Sequence of chain 1.C:
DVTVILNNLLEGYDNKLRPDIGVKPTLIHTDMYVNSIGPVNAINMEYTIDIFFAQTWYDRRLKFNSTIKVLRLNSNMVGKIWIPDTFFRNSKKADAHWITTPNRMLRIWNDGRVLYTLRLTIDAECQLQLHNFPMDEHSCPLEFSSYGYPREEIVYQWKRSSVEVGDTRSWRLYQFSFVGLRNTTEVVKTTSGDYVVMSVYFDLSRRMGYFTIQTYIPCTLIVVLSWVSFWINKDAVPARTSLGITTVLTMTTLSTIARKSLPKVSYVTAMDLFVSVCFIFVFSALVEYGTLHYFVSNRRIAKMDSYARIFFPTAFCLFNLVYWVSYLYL

Sequence of chain 1.D:
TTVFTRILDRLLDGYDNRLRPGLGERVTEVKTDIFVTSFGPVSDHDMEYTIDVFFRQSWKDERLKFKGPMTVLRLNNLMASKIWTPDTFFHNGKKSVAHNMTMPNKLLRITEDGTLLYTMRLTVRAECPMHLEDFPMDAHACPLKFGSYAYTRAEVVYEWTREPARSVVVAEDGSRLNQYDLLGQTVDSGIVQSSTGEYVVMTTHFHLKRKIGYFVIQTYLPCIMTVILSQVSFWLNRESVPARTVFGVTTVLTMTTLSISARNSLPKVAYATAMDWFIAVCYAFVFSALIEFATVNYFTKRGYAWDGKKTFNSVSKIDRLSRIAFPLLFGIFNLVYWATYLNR

A small-molecule ligand and the protein it binds are described below.
Small molecule (SMILES): CC(=O)N[C@H]1[C@H](O[C@H]2[C@H](O)[C@@H](NC(C)=O)CO[C@@H]2CO)O[C@H](CO)[C@@H](O[C@@H]2O[C@H](CO[C@H]3O[C@H](CO[C@H]4O[C@H](CO)[C@@H](O)[C@H](O)[C@@H]4O)[C@@H](O)[C@H](O[C@H]4O[C@H](CO)[C@@H](O)[C@H](O)[C@@H]4O)[C@@H]3O)[C@@H](O)[C@H](O[C@H]3O[C@H](CO)[C@@H](O)[C@H](O)[C@@H]3O)[C@@H]2O)[C@@H]1O

Binding-site contacts:
Ligand atom C8 contacts residue VAL131 of chain 1.B at 4.2 Å (hydrophobic).
Ligand atom O5 contacts residue ASN146 of chain 1.A at 2.3 Å (h-bond).
Ligand atom O6 contacts residue TRP162 of chain 1.C at 4.0 Å.
Ligand atom C7 contacts residue LYS137 of chain 1.B at 4.2 Å.
Ligand atom C8 contacts residue LYS137 of chain 1.B at 4.3 Å.
Ligand atom C2 contacts residue TRP162 of chain 1.C at 3.6 Å (hydrophobic).
Ligand atom C7 contacts residue THR148 of chain 1.A at 4.2 Å.
Ligand atom O7 contacts residue THR148 of chain 1.A at 4.2 Å.
Ligand atom O7 contacts residue ASN146 of chain 1.A at 3.5 Å (h-bond).
Ligand atom O5 contacts residue LYS141 of chain 1.D at 3.8 Å.
Ligand atom C1 contacts residue ASN146 of chain 1.A at 1.4 Å.
Ligand atom C1 contacts residue TRP162 of chain 1.C at 3.6 Å (hydrophobic).
Ligand atom C2 contacts residue NAG1 of chain 1.K at 4.3 Å.
Ligand atom O6 contacts residue NAG1 of chain 1.K at 3.5 Å (h-bond).
Ligand atom O4 contacts residue LYS152 of chain 1.D at 3.2 Å (salt-bridge).
Ligand atom C8 contacts residue ASN146 of chain 1.A at 3.3 Å.
Ligand atom O3 contacts residue PRO166 of chain 1.C at 3.9 Å.
Ligand atom C6 contacts residue TRP162 of chain 1.C at 4.1 Å (hydrophobic).
Ligand atom C4 contacts residue ASN146 of chain 1.A at 4.2 Å.
Ligand atom C5 contacts residue TRP162 of chain 1.C at 4.1 Å (hydrophobic).
Ligand atom O2 contacts residue NAG1 of chain 1.K at 3.3 Å.
Ligand atom C5 contacts residue ASN146 of chain 1.A at 3.7 Å.
Ligand atom C5 contacts residue TRP162 of chain 1.C at 4.3 Å (hydrophobic).
Ligand atom C3 contacts residue NAG1 of chain 1.K at 4.2 Å.
Ligand atom O3 contacts residue LYS137 of chain 1.B at 3.9 Å.
Ligand atom O6 contacts residue LYS137 of chain 1.B at 4.1 Å.
Ligand atom O3 contacts residue NAG1 of chain 1.K at 3.8 Å.
Ligand atom O6 contacts residue LYS141 of chain 1.D at 3.9 Å.
Ligand atom C7 contacts residue ASN146 of chain 1.A at 3.4 Å.
Ligand atom C3 contacts residue ASN146 of chain 1.A at 3.8 Å.
Ligand atom O4 contacts residue TRP162 of chain 1.C at 3.5 Å.
Ligand atom O7 contacts residue LYS137 of chain 1.B at 4.2 Å.
Ligand atom C6 contacts residue TRP162 of chain 1.C at 3.6 Å (hydrophobic).
Ligand atom O4 contacts residue TRP162 of chain 1.C at 3.5 Å.
Ligand atom N2 contacts residue ASN146 of chain 1.A at 2.9 Å (h-bond).
Ligand atom O2 contacts residue TRP162 of chain 1.C at 3.1 Å (h-bond).
Ligand atom C4 contacts residue NAG1 of chain 1.K at 3.9 Å.
Ligand atom C2 contacts residue ASN146 of chain 1.A at 2.4 Å.
Ligand atom C8 contacts residue THR148 of chain 1.A at 3.4 Å.
Ligand atom O2 contacts residue PRO166 of chain 1.C at 4.3 Å.

Sequence of chain 1.A:
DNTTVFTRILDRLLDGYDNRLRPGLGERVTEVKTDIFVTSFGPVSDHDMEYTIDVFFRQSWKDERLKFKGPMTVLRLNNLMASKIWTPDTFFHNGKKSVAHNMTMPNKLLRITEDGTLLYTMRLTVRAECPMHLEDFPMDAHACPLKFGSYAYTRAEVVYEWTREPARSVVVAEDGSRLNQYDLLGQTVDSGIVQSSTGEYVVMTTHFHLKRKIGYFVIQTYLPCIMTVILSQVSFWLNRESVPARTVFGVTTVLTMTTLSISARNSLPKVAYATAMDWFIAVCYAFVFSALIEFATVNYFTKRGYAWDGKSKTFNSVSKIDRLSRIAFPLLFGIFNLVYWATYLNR

Sequence of chain 1.B:
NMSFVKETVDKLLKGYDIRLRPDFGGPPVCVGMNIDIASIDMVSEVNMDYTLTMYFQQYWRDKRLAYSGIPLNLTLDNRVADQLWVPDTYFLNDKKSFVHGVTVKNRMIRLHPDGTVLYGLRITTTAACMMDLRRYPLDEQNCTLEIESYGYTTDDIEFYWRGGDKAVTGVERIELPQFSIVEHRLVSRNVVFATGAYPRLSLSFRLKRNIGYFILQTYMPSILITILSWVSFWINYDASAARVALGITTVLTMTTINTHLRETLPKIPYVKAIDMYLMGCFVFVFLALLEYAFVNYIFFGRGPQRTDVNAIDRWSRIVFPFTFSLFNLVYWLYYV